A small-molecule ligand and the protein it binds are described below.
Small molecule (SMILES): CC(=O)N[C@@H]1[C@@H](O)[C@H](O)[C@@H](CO)O[C@H]1O

Sequence of chain 1.B:
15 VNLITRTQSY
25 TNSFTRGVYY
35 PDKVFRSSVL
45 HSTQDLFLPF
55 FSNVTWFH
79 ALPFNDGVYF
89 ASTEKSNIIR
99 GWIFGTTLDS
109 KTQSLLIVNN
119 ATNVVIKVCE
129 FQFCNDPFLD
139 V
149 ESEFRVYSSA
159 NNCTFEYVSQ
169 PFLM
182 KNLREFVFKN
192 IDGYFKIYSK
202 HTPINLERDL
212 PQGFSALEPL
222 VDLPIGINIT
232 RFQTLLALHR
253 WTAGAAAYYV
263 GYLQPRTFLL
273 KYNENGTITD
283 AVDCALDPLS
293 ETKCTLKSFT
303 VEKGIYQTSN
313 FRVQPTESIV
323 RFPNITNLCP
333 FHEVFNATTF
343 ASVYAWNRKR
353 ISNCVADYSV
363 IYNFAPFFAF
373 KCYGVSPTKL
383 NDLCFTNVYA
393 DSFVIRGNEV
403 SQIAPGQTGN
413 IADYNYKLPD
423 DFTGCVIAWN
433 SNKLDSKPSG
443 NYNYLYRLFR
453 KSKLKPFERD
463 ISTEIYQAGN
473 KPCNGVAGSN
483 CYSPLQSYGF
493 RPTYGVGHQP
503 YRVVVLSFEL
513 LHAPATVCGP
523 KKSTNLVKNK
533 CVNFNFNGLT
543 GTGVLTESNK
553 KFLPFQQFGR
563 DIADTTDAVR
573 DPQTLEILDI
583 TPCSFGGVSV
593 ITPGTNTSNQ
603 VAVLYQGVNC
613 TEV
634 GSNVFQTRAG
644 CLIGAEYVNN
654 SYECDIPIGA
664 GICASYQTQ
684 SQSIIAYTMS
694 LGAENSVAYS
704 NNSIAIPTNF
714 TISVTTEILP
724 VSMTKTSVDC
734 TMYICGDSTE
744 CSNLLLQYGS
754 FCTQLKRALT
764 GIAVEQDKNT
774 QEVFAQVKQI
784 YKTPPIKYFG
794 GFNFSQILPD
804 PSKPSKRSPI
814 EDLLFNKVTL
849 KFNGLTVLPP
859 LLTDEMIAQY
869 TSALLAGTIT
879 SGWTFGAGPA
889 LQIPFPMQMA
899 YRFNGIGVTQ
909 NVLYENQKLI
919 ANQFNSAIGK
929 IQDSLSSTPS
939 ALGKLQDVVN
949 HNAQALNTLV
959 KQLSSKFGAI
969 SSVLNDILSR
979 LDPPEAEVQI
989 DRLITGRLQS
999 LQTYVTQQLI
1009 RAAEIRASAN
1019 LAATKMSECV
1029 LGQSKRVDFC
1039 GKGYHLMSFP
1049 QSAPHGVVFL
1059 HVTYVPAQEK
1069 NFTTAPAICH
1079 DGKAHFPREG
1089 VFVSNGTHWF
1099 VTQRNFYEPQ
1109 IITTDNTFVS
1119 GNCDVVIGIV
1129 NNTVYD

Binding-site contacts:
Ligand atom C8 contacts residue ASN277 of chain 1.B at 3.5 Å.
Ligand atom C4 contacts residue ASN277 of chain 1.B at 4.2 Å.
Ligand atom O5 contacts residue ASN277 of chain 1.B at 2.4 Å (h-bond).
Ligand atom C3 contacts residue ASN277 of chain 1.B at 3.8 Å.
Ligand atom C5 contacts residue ASN277 of chain 1.B at 3.7 Å.
Ligand atom C7 contacts residue ASN277 of chain 1.B at 3.4 Å.
Ligand atom C1 contacts residue ASN277 of chain 1.B at 1.4 Å.
Ligand atom C6 contacts residue ASN277 of chain 1.B at 4.2 Å.
Ligand atom O7 contacts residue ASN277 of chain 1.B at 4.3 Å.
Ligand atom C2 contacts residue ASN277 of chain 1.B at 2.4 Å.
Ligand atom N2 contacts residue ASN277 of chain 1.B at 2.9 Å (h-bond).